Sequence of chain 2.A:
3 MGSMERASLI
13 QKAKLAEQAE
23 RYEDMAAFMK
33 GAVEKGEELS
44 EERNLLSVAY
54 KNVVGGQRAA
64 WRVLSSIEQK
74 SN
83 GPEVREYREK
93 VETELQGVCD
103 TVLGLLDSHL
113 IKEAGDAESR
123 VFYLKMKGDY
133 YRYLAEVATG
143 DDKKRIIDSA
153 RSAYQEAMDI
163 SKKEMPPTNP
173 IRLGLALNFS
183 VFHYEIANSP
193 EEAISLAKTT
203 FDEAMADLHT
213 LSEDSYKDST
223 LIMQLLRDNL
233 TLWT

Sequence of chain 2.B:
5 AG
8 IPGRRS

A protein and the small-molecule ligand that binds it are described below.
Small molecule (SMILES): O=Cc1ccc(-n2ccnc2-c2ccccc2)cc1Br

Binding-site contacts:
Ligand atom C20 contacts residue PRO172 of chain 2.A at 4.2 Å (hydrophobic).
Ligand atom C17 contacts residue ASP220 of chain 2.A at 4.4 Å.
Ligand atom C07 contacts residue LYS127 of chain 2.A at 2.9 Å.
Ligand atom C19 contacts residue PRO172 of chain 2.A at 4.3 Å (hydrophobic).
Ligand atom N18 contacts residue PRO172 of chain 2.A at 4.2 Å.
Ligand atom C14 contacts residue ILE224 of chain 2.A at 4.4 Å (hydrophobic).
Ligand atom C06 contacts residue ASN47 of chain 2.A at 4.1 Å.
Ligand atom C08 contacts residue PRO172 of chain 2.A at 3.3 Å (hydrophobic).
Ligand atom C07 contacts residue GLY176 of chain 2.A at 4.1 Å.
Ligand atom C03 contacts residue ILE8 of chain 2.B at 4.1 Å (hydrophobic).
Ligand atom C09 contacts residue ILE173 of chain 2.A at 3.4 Å (hydrophobic).
Ligand atom BR5 contacts residue LYS127 of chain 2.A at 4.5 Å.
Ligand atom C08 contacts residue ILE224 of chain 2.A at 4.2 Å (hydrophobic).
Ligand atom C14 contacts residue ILE8 of chain 2.B at 4.2 Å (hydrophobic).
Ligand atom C07 contacts residue ILE173 of chain 2.A at 3.7 Å (hydrophobic).
Ligand atom C20 contacts residue ILE173 of chain 2.A at 3.7 Å (hydrophobic).
Ligand atom BR5 contacts residue PHE124 of chain 2.A at 3.8 Å.
Ligand atom C03 contacts residue ILE173 of chain 2.A at 3.8 Å (hydrophobic).
Ligand atom C16 contacts residue ILE224 of chain 2.A at 3.6 Å (hydrophobic).
Ligand atom C04 contacts residue LYS127 of chain 2.A at 3.7 Å.
Ligand atom C08 contacts residue ILE173 of chain 2.A at 3.5 Å (hydrophobic).
Ligand atom N10 contacts residue ILE173 of chain 2.A at 4.0 Å.
Ligand atom C07 contacts residue ILE8 of chain 2.B at 4.1 Å (hydrophobic).
Ligand atom N10 contacts residue PRO172 of chain 2.A at 4.1 Å.
Ligand atom C06 contacts residue ILE173 of chain 2.A at 3.6 Å (hydrophobic).
Ligand atom C16 contacts residue ASP220 of chain 2.A at 4.1 Å.
Ligand atom C08 contacts residue LYS127 of chain 2.A at 4.2 Å.
Ligand atom C11 contacts residue PRO172 of chain 2.A at 4.1 Å (hydrophobic).
Ligand atom C02 contacts residue LYS127 of chain 2.A at 1.4 Å.
Ligand atom C16 contacts residue LEU223 of chain 2.A at 3.5 Å (hydrophobic).
Ligand atom BR5 contacts residue SER50 of chain 2.A at 3.3 Å.
Ligand atom C12 contacts residue ILE224 of chain 2.A at 4.2 Å (hydrophobic).
Ligand atom C02 contacts residue ILE8 of chain 2.B at 4.1 Å (hydrophobic).
Ligand atom C03 contacts residue LYS127 of chain 2.A at 2.5 Å.
Ligand atom C07 contacts residue PRO172 of chain 2.A at 3.4 Å (hydrophobic).
Ligand atom C15 contacts residue ILE224 of chain 2.A at 3.8 Å (hydrophobic).
Ligand atom C04 contacts residue PHE124 of chain 2.A at 4.3 Å (hydrophobic).
Ligand atom C15 contacts residue LEU223 of chain 2.A at 3.2 Å (hydrophobic).
Ligand atom C17 contacts residue ILE224 of chain 2.A at 3.9 Å (hydrophobic).
Ligand atom C04 contacts residue ILE173 of chain 2.A at 3.8 Å (hydrophobic).